This small molecule binds to this protein.
Small molecule (SMILES): CC(=O)N[C@H]1[C@H](O[C@H]2[C@H](O)[C@@H](NC(C)=O)CO[C@@H]2CO)O[C@H](CO)[C@@H](O)[C@@H]1O

Binding-site contacts:
Ligand atom C8 contacts residue GLN263 of chain 2.D at 4.4 Å.
Ligand atom C4 contacts residue ASN265 of chain 2.D at 4.2 Å.
Ligand atom O5 contacts residue VAL414 of chain 2.D at 4.3 Å.
Ligand atom C8 contacts residue SER303 of chain 2.D at 3.3 Å.
Ligand atom C1 contacts residue ARG412 of chain 2.D at 3.6 Å.
Ligand atom C7 contacts residue ASN265 of chain 2.D at 3.2 Å.
Ligand atom C5 contacts residue ARG412 of chain 2.D at 3.7 Å.
Ligand atom C8 contacts residue VAL302 of chain 2.D at 3.9 Å (hydrophobic).
Ligand atom O7 contacts residue ASN265 of chain 2.D at 3.1 Å (h-bond).
Ligand atom C5 contacts residue ASN265 of chain 2.D at 3.6 Å.
Ligand atom C8 contacts residue ASN301 of chain 2.D at 3.9 Å.
Ligand atom N2 contacts residue GLN263 of chain 2.D at 3.8 Å.
Ligand atom C1 contacts residue ASN265 of chain 2.D at 1.4 Å.
Ligand atom C6 contacts residue ARG412 of chain 2.D at 3.6 Å.
Ligand atom O7 contacts residue ASN301 of chain 2.D at 4.0 Å.
Ligand atom N2 contacts residue ASN265 of chain 2.D at 2.9 Å (h-bond).
Ligand atom C2 contacts residue GLN263 of chain 2.D at 4.5 Å.
Ligand atom C3 contacts residue ASN265 of chain 2.D at 3.8 Å.
Ligand atom C1 contacts residue GLN263 of chain 2.D at 4.3 Å.
Ligand atom C2 contacts residue ASN265 of chain 2.D at 2.4 Å.
Ligand atom O5 contacts residue ARG412 of chain 2.D at 2.7 Å (salt-bridge).
Ligand atom C8 contacts residue ASN265 of chain 2.D at 4.3 Å.
Ligand atom O5 contacts residue ASN265 of chain 2.D at 2.3 Å (h-bond).
Ligand atom O6 contacts residue ARG412 of chain 2.D at 2.8 Å (salt-bridge).

Sequence of chain 2.D:
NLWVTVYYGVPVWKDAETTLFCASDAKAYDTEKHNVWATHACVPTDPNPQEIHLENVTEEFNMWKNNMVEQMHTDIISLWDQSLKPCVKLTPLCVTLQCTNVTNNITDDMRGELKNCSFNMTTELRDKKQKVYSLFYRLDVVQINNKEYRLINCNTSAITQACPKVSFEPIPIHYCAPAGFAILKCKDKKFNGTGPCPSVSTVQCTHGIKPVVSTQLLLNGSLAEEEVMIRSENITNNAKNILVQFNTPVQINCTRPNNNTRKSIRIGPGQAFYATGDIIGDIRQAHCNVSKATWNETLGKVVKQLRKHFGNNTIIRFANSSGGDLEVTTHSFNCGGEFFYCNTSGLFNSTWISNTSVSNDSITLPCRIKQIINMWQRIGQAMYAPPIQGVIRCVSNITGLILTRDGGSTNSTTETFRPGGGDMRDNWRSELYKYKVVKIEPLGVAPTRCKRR